Binding-site contacts:
Ligand atom OAF contacts residue HIS64 of chain 1.F at 3.2 Å.
Ligand atom OD1 contacts residue HIS64 of chain 1.F at 2.8 Å (h-bond).
Ligand atom CB contacts residue TRP66 of chain 1.F at 3.5 Å (hydrophobic).
Ligand atom CBA contacts residue ILE58 of chain 1.F at 3.8 Å (hydrophobic).
Ligand atom CD2 contacts residue TRP37 of chain 1.F at 3.6 Å (hydrophobic).
Ligand atom CAC contacts residue TYR47 of chain 1.F at 3.7 Å (hydrophobic).
Ligand atom CAK contacts residue TYR47 of chain 1.F at 3.9 Å (hydrophobic).
Ligand atom OAF contacts residue PHE40 of chain 1.F at 3.4 Å.
Ligand atom CB contacts residue HIS59 of chain 1.F at 3.4 Å.
Ligand atom C contacts residue TYR47 of chain 1.F at 3.6 Å (hydrophobic).
Ligand atom O contacts residue TYR47 of chain 1.F at 2.7 Å (h-bond).
Ligand atom CG contacts residue SER60 of chain 1.F at 3.8 Å.
Ligand atom CG contacts residue TRP66 of chain 1.F at 3.5 Å (hydrophobic).
Ligand atom CBA contacts residue TYR47 of chain 1.F at 3.8 Å (hydrophobic).
Ligand atom NAR contacts residue PRO48 of chain 1.F at 3.7 Å.
Ligand atom NAT contacts residue TYR61 of chain 1.F at 3.5 Å.
Ligand atom CAY contacts residue TYR47 of chain 1.F at 3.8 Å (hydrophobic).
Ligand atom CAX contacts residue TYR61 of chain 1.F at 3.6 Å (hydrophobic).
Ligand atom CAA contacts residue TYR61 of chain 1.F at 3.5 Å (hydrophobic).
Ligand atom CD2 contacts residue HIS64 of chain 1.F at 3.8 Å.
Ligand atom CAK contacts residue ILE58 of chain 1.F at 3.8 Å (hydrophobic).
Ligand atom CBB contacts residue ILE58 of chain 1.F at 3.7 Å (hydrophobic).
Ligand atom CD2 contacts residue TYR47 of chain 1.F at 3.5 Å (hydrophobic).
Ligand atom CAK contacts residue HIS59 of chain 1.F at 3.8 Å.
Ligand atom CA contacts residue HIS59 of chain 1.F at 3.2 Å.
Ligand atom CAV contacts residue TYR61 of chain 1.F at 3.3 Å (hydrophobic).
Ligand atom NAS contacts residue HIS59 of chain 1.F at 2.9 Å (h-bond).
Ligand atom CAM contacts residue ILE58 of chain 1.F at 3.4 Å (hydrophobic).
Ligand atom CAM contacts residue TYR47 of chain 1.F at 3.8 Å (hydrophobic).
Ligand atom OD1 contacts residue TYR61 of chain 1.F at 3.8 Å.
Ligand atom N contacts residue TYR47 of chain 1.F at 3.7 Å.
Ligand atom C contacts residue HIS59 of chain 1.F at 3.6 Å.
Ligand atom OAH contacts residue TYR61 of chain 1.F at 3.4 Å.
Ligand atom CA contacts residue TYR47 of chain 1.F at 3.9 Å (hydrophobic).
Ligand atom SAU contacts residue PRO48 of chain 1.F at 3.8 Å.
Ligand atom OD1 contacts residue SER60 of chain 1.F at 2.7 Å (h-bond).
Ligand atom OAF contacts residue TYR61 of chain 1.F at 3.7 Å.
Ligand atom CAN contacts residue PRO48 of chain 1.F at 3.0 Å (hydrophobic).
Ligand atom CB contacts residue TYR47 of chain 1.F at 3.6 Å (hydrophobic).
Ligand atom CG contacts residue HIS64 of chain 1.F at 3.7 Å.

Sequence of chain 1.F:
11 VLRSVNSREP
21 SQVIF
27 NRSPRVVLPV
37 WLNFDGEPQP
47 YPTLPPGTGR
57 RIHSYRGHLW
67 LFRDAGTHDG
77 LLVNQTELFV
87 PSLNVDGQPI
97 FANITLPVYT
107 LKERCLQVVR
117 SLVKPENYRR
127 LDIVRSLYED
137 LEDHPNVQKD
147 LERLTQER

This protein binds this small molecule.
Small molecule (SMILES): CC(=O)N[C@H](C(=O)N1C[C@H](O)C[C@H]1C(=O)NCc1ccc(-c2scnc2C)cc1)C(C)(C)C